This protein binds this small molecule.
Small molecule (SMILES): Cc1cc(N2C(=O)NC(=O)C2(C)C)cc(C)c1CCS(=O)(=O)N1CCC2(CC1)N=C(c1ccc(OC(F)(F)F)cc1)NC2=O

Binding-site contacts:
Ligand atom C23 contacts residue LEU398 of chain 1.E at 3.5 Å (hydrophobic).
Ligand atom C20 contacts residue LEU393 of chain 1.E at 3.2 Å (hydrophobic).
Ligand atom N5 contacts residue TYR356 of chain 1.A at 3.6 Å (h-bond).
Ligand atom C28 contacts residue ILE440 of chain 1.E at 3.5 Å (hydrophobic).
Ligand atom F2 contacts residue PHE436 of chain 1.E at 3.1 Å.
Ligand atom N2 contacts residue MET396 of chain 1.E at 3.7 Å.
Ligand atom C17 contacts residue MET396 of chain 1.E at 3.6 Å (hydrophobic).
Ligand atom O3 contacts residue LEU398 of chain 1.E at 3.6 Å.
Ligand atom N3 contacts residue LEU398 of chain 1.E at 3.4 Å (h-bond).
Ligand atom C19 contacts residue TYR441 of chain 1.E at 3.1 Å (hydrophobic).
Ligand atom C11 contacts residue TYR441 of chain 1.E at 3.7 Å (hydrophobic).
Ligand atom C2 contacts residue HIS205 of chain 1.E at 3.5 Å.
Ligand atom C26 contacts residue GLU357 of chain 1.A at 3.6 Å.
Ligand atom C26 contacts residue TYR356 of chain 1.A at 3.6 Å (hydrophobic).
Ligand atom C29 contacts residue TYR356 of chain 1.A at 3.2 Å (hydrophobic).
Ligand atom C19 contacts residue LEU393 of chain 1.E at 3.5 Å (hydrophobic).
Ligand atom C18 contacts residue MET396 of chain 1.E at 3.6 Å (hydrophobic).
Ligand atom C17 contacts residue PRO397 of chain 1.E at 3.6 Å (hydrophobic).
Ligand atom C1 contacts residue HIS205 of chain 1.E at 3.3 Å.
Ligand atom N3 contacts residue MET396 of chain 1.E at 3.3 Å (h-bond).
Ligand atom N5 contacts residue ASN445 of chain 1.E at 3.2 Å (h-bond).
Ligand atom C3 contacts residue TYR441 of chain 1.E at 3.6 Å (hydrophobic).
Ligand atom C9 contacts residue GLU284 of chain 1.E at 3.5 Å.
Ligand atom C16 contacts residue MET396 of chain 1.E at 3.3 Å (hydrophobic).
Ligand atom F1 contacts residue LEU398 of chain 1.E at 3.4 Å.
Ligand atom C13 contacts residue TYR441 of chain 1.E at 3.6 Å (hydrophobic).
Ligand atom N3 contacts residue PHE399 of chain 1.E at 3.6 Å.
Ligand atom O6 contacts residue GLU357 of chain 1.A at 2.8 Å (salt-bridge).
Ligand atom O6 contacts residue ASN445 of chain 1.E at 3.6 Å.
Ligand atom C2 contacts residue TYR441 of chain 1.E at 3.5 Å (hydrophobic).
Ligand atom O2 contacts residue LEU208 of chain 1.E at 3.3 Å.
Ligand atom C15 contacts residue TYR441 of chain 1.E at 3.4 Å (hydrophobic).
Ligand atom C12 contacts residue MET396 of chain 1.E at 3.7 Å (hydrophobic).
Ligand atom O3 contacts residue PHE399 of chain 1.E at 3.2 Å (h-bond).
Ligand atom C16 contacts residue TYR441 of chain 1.E at 3.5 Å (hydrophobic).
Ligand atom O5 contacts residue ARG201 of chain 1.E at 2.5 Å (salt-bridge).
Ligand atom O3 contacts residue PRO397 of chain 1.E at 3.3 Å.
Ligand atom N2 contacts residue TYR441 of chain 1.E at 2.6 Å (h-bond).
Ligand atom C1 contacts residue GLU284 of chain 1.E at 3.2 Å.
Ligand atom O2 contacts residue GLU284 of chain 1.E at 3.4 Å (salt-bridge).

Sequence of chain 1.A:
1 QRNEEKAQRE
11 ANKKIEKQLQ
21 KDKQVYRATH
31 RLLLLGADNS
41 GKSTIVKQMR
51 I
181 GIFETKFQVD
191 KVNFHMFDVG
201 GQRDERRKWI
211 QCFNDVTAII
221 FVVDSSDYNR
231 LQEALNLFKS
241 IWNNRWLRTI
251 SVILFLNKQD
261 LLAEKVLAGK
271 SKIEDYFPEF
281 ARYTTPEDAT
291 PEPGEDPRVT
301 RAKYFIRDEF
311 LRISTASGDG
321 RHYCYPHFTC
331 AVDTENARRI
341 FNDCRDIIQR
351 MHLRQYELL

Sequence of chain 1.E:
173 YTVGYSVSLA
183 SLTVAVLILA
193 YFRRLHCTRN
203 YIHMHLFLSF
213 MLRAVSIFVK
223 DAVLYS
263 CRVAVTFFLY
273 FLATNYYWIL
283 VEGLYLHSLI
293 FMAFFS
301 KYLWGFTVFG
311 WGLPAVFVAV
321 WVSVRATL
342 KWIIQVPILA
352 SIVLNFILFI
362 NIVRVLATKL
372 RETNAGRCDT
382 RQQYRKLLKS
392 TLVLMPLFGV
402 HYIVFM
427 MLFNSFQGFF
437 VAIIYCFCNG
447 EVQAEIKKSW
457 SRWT